Sequence of chain 1.A:
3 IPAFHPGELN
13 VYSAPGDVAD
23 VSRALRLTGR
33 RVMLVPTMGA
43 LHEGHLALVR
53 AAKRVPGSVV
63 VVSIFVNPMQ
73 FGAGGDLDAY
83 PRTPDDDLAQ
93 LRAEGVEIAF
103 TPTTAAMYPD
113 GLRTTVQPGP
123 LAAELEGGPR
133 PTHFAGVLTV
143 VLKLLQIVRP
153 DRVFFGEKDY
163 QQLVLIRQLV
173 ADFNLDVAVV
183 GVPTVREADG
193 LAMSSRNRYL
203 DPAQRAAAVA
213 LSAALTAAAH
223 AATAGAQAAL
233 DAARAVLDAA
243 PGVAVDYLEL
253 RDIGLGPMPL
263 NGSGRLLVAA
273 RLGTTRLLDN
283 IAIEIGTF

Sequence of chain 1.B:
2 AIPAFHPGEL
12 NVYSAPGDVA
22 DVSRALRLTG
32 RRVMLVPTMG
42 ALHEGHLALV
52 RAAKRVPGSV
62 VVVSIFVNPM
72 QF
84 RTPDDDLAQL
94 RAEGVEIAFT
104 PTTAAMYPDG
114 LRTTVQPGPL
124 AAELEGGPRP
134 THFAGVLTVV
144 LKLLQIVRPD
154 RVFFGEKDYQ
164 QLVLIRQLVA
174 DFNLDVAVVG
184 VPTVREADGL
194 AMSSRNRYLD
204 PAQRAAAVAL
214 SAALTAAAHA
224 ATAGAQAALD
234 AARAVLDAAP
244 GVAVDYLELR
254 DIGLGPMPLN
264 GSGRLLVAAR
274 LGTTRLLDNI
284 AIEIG

A protein and the small-molecule ligand that binds it are described below.
Small molecule (SMILES): NCCC(=O)O

Binding-site contacts:
Ligand atom C contacts residue ASN176 of chain 1.B at 4.2 Å.
Ligand atom OXT contacts residue GLY18 of chain 1.A at 4.2 Å.
Ligand atom OXT contacts residue ALA21 of chain 1.A at 3.4 Å.
Ligand atom O contacts residue ILE149 of chain 1.A at 4.5 Å.
Ligand atom N contacts residue ARG151 of chain 1.A at 4.0 Å.
Ligand atom CB contacts residue ASN176 of chain 1.B at 3.4 Å.
Ligand atom OXT contacts residue ILE149 of chain 1.A at 4.4 Å.
Ligand atom N contacts residue ILE149 of chain 1.A at 3.9 Å.
Ligand atom CB contacts residue ARG151 of chain 1.A at 4.4 Å.
Ligand atom CB contacts residue ASP178 of chain 1.B at 4.0 Å.
Ligand atom CA contacts residue ASN176 of chain 1.B at 3.9 Å.
Ligand atom O contacts residue ASN176 of chain 1.B at 3.2 Å (h-bond).
Ligand atom N contacts residue ASP178 of chain 1.B at 4.3 Å.
Ligand atom N contacts residue ASN176 of chain 1.B at 2.8 Å (h-bond).
Ligand atom OXT contacts residue PRO17 of chain 1.A at 4.0 Å.
Ligand atom N contacts residue GLN148 of chain 1.A at 3.4 Å (h-bond).
Ligand atom O contacts residue PRO17 of chain 1.A at 4.2 Å.
Ligand atom CB contacts residue LEU177 of chain 1.B at 4.3 Å (hydrophobic).